Binding-site contacts:
Ligand atom C8 contacts residue GLY189 of chain 1.A at 3.8 Å.
Ligand atom C5 contacts residue ASN197 of chain 1.A at 3.7 Å.
Ligand atom C8 contacts residue PHE188 of chain 1.A at 3.3 Å (hydrophobic).
Ligand atom O7 contacts residue ASN197 of chain 1.A at 3.9 Å.
Ligand atom O6 contacts residue SER199 of chain 1.A at 4.3 Å.
Ligand atom N2 contacts residue PHE188 of chain 1.A at 4.4 Å.
Ligand atom C7 contacts residue GLY189 of chain 1.A at 4.5 Å.
Ligand atom C7 contacts residue ASN197 of chain 1.A at 3.6 Å.
Ligand atom C7 contacts residue PHE188 of chain 1.A at 4.2 Å (hydrophobic).
Ligand atom O6 contacts residue ILE200 of chain 1.A at 4.5 Å.
Ligand atom C4 contacts residue ASN197 of chain 1.A at 4.2 Å.
Ligand atom C1 contacts residue SER199 of chain 1.A at 3.8 Å.
Ligand atom O5 contacts residue ASN197 of chain 1.A at 2.3 Å (h-bond).
Ligand atom C5 contacts residue SER199 of chain 1.A at 3.8 Å.
Ligand atom C8 contacts residue THR190 of chain 1.A at 4.0 Å.
Ligand atom C3 contacts residue ASN197 of chain 1.A at 3.8 Å.
Ligand atom N2 contacts residue ASN197 of chain 1.A at 2.9 Å (h-bond).
Ligand atom C6 contacts residue SER199 of chain 1.A at 4.0 Å.
Ligand atom C1 contacts residue ASN197 of chain 1.A at 1.4 Å.
Ligand atom C2 contacts residue ASN197 of chain 1.A at 2.5 Å.
Ligand atom O5 contacts residue SER199 of chain 1.A at 3.4 Å.
Ligand atom O7 contacts residue GLY189 of chain 1.A at 4.5 Å.

Sequence of chain 1.A:
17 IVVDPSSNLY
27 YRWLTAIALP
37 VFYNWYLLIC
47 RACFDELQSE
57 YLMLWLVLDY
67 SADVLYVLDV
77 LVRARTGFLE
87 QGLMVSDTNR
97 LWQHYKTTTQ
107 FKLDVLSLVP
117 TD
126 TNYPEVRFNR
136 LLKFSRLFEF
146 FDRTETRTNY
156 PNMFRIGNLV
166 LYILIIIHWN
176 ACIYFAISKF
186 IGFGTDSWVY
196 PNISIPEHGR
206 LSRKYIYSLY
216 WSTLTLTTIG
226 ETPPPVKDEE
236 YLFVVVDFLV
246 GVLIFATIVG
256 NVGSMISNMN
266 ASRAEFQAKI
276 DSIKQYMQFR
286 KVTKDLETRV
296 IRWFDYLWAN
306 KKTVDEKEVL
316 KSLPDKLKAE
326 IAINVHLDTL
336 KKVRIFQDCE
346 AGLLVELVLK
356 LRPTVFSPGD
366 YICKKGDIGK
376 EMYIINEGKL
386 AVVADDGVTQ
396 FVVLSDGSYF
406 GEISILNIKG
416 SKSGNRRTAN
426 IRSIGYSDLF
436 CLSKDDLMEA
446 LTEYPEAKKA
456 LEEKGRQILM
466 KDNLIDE

The protein below binds the small molecule below.
Small molecule (SMILES): CC(=O)N[C@@H]1[C@@H](O)[C@H](O)[C@@H](CO)O[C@H]1O